Sequence of chain 1.B:
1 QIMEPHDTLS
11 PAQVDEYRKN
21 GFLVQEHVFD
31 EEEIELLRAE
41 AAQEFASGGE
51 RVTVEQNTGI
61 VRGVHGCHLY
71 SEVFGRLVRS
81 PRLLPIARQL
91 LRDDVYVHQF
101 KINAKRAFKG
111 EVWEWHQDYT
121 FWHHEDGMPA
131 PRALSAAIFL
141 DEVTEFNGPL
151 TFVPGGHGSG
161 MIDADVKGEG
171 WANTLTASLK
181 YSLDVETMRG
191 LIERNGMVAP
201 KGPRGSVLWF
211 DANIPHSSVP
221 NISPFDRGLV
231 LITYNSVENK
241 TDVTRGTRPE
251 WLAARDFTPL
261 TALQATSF

A small-molecule ligand and the protein it binds are described below.
Small molecule (SMILES): O=C(O)CCC(=O)C(=O)O

Binding-site contacts:
Ligand atom O2 contacts residue HIS116 of chain 1.B at 3.1 Å (h-bond).
Ligand atom O2 contacts residue ASP118 of chain 1.B at 3.0 Å (salt-bridge).
Ligand atom C1 contacts residue FE1 of chain 1.F at 2.7 Å.
Ligand atom O1 contacts residue FE1 of chain 1.F at 4.0 Å.
Ligand atom C2 contacts residue HIS116 of chain 1.B at 3.9 Å.
Ligand atom O1 contacts residue LYS101 of chain 1.B at 2.9 Å.
Ligand atom O3 contacts residue ASN103 of chain 1.B at 3.1 Å (h-bond).
Ligand atom O2 contacts residue HIS216 of chain 1.B at 3.9 Å.
Ligand atom C5 contacts residue LEU150 of chain 1.B at 3.9 Å (hydrophobic).
Ligand atom C1 contacts residue HIS116 of chain 1.B at 3.9 Å.
Ligand atom O2 contacts residue LYS101 of chain 1.B at 3.8 Å.
Ligand atom O4 contacts residue ARG227 of chain 1.B at 2.5 Å (salt-bridge).
Ligand atom C5 contacts residue TRP113 of chain 1.B at 3.4 Å (hydrophobic).
Ligand atom O1 contacts residue ASN103 of chain 1.B at 3.3 Å (h-bond).
Ligand atom C3 contacts residue TRP113 of chain 1.B at 4.0 Å (hydrophobic).
Ligand atom O5 contacts residue HIS116 of chain 1.B at 3.4 Å (h-bond).
Ligand atom C5 contacts residue ASN103 of chain 1.B at 3.9 Å.
Ligand atom O3 contacts residue ARG227 of chain 1.B at 3.1 Å (salt-bridge).
Ligand atom C1 contacts residue ASP118 of chain 1.B at 4.2 Å.
Ligand atom O4 contacts residue TRP113 of chain 1.B at 3.6 Å.
Ligand atom O3 contacts residue TRP113 of chain 1.B at 3.6 Å.
Ligand atom O2 contacts residue PRO1 of chain 1.H at 3.5 Å.
Ligand atom C4 contacts residue TRP113 of chain 1.B at 3.6 Å (hydrophobic).
Ligand atom O4 contacts residue LEU150 of chain 1.B at 3.5 Å.
Ligand atom C1 contacts residue LYS101 of chain 1.B at 3.5 Å.
Ligand atom O1 contacts residue TRP113 of chain 1.B at 3.9 Å.
Ligand atom C2 contacts residue ASN103 of chain 1.B at 4.1 Å.
Ligand atom C5 contacts residue SER218 of chain 1.B at 3.6 Å.
Ligand atom C4 contacts residue LEU150 of chain 1.B at 3.6 Å (hydrophobic).
Ligand atom C4 contacts residue ASN103 of chain 1.B at 4.0 Å.
Ligand atom O5 contacts residue FE1 of chain 1.F at 2.1 Å.
Ligand atom O2 contacts residue FE1 of chain 1.F at 1.8 Å.
Ligand atom C1 contacts residue ASN103 of chain 1.B at 4.2 Å.
Ligand atom C3 contacts residue ASN103 of chain 1.B at 3.0 Å.
Ligand atom C5 contacts residue ARG227 of chain 1.B at 3.2 Å.
Ligand atom C2 contacts residue HIS216 of chain 1.B at 3.8 Å.
Ligand atom O4 contacts residue SER218 of chain 1.B at 2.7 Å (h-bond).
Ligand atom O5 contacts residue ASP118 of chain 1.B at 4.2 Å.
Ligand atom C2 contacts residue FE1 of chain 1.F at 2.8 Å.
Ligand atom O5 contacts residue HIS216 of chain 1.B at 2.6 Å (h-bond).